Sequence of chain 1.A:
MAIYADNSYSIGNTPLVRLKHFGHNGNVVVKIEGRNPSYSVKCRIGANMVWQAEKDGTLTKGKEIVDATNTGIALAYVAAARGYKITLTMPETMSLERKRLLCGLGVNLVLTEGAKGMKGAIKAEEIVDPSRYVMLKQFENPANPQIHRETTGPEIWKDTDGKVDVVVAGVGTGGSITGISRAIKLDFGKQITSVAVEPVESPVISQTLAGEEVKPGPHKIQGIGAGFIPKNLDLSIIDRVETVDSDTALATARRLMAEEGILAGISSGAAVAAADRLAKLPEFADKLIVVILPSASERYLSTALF

A small-molecule ligand and the protein it binds are described below.
Small molecule (SMILES): C[C@H](N)C(=O)N[C@@H](CCC(=O)O)C(=O)N[C@@H](C)C(=O)NCC(=O)N[C@@H](CC(=O)O)C(=O)NCC=O

Binding-site contacts:
Ligand atom N contacts residue LYS134 of chain 1.A at 3.5 Å (salt-bridge).
Ligand atom CA contacts residue LYS137 of chain 1.A at 3.6 Å.
Ligand atom CG contacts residue PRO239 of chain 1.A at 3.2 Å (hydrophobic).
Ligand atom O contacts residue GLY135 of chain 1.A at 3.5 Å.
Ligand atom CB contacts residue HIS240 of chain 1.A at 3.1 Å.
Ligand atom CA contacts residue LYS134 of chain 1.A at 3.1 Å.
Ligand atom O contacts residue MET112 of chain 1.A at 3.2 Å.
Ligand atom O contacts residue LYS137 of chain 1.A at 3.9 Å.
Ligand atom CA contacts residue ALA247 of chain 1.A at 3.8 Å (hydrophobic).
Ligand atom O contacts residue PRO237 of chain 1.A at 3.9 Å.
Ligand atom N contacts residue PRO239 of chain 1.A at 3.3 Å.
Ligand atom O contacts residue THR111 of chain 1.A at 2.9 Å (h-bond).
Ligand atom N contacts residue PRO239 of chain 1.A at 3.5 Å.
Ligand atom O contacts residue ALA247 of chain 1.A at 3.1 Å (h-bond).
Ligand atom C contacts residue MET136 of chain 1.A at 2.9 Å (hydrophobic).
Ligand atom OE1 contacts residue LYS241 of chain 1.A at 3.6 Å (salt-bridge).
Ligand atom CB contacts residue PRO239 of chain 1.A at 3.6 Å (hydrophobic).
Ligand atom O contacts residue MET136 of chain 1.A at 2.6 Å (h-bond).
Ligand atom OD1 contacts residue PRO239 of chain 1.A at 3.2 Å.
Ligand atom C contacts residue THR111 of chain 1.A at 3.9 Å.
Ligand atom C contacts residue LYS137 of chain 1.A at 3.1 Å.
Ligand atom CA contacts residue PRO239 of chain 1.A at 3.9 Å (hydrophobic).
Ligand atom C contacts residue ALA247 of chain 1.A at 2.9 Å (hydrophobic).
Ligand atom CB contacts residue ALA133 of chain 1.A at 3.5 Å (hydrophobic).
Ligand atom CA contacts residue GLY135 of chain 1.A at 3.7 Å.
Ligand atom N contacts residue ALA133 of chain 1.A at 3.8 Å.
Ligand atom C contacts residue HIS240 of chain 1.A at 3.4 Å.
Ligand atom O contacts residue HIS240 of chain 1.A at 3.7 Å.
Ligand atom OE2 contacts residue HIS240 of chain 1.A at 3.6 Å.
Ligand atom N contacts residue HIS240 of chain 1.A at 3.1 Å (h-bond).
Ligand atom CD contacts residue HIS240 of chain 1.A at 3.8 Å.
Ligand atom CB contacts residue HIS240 of chain 1.A at 3.5 Å.
Ligand atom CG contacts residue HIS240 of chain 1.A at 3.5 Å.
Ligand atom CA contacts residue HIS240 of chain 1.A at 3.0 Å.
Ligand atom CA contacts residue GLY132 of chain 1.A at 3.4 Å.
Ligand atom O contacts residue GLY132 of chain 1.A at 3.2 Å (h-bond).
Ligand atom OE2 contacts residue PRO239 of chain 1.A at 3.1 Å (h-bond).
Ligand atom N contacts residue GLY135 of chain 1.A at 3.8 Å.
Ligand atom C contacts residue GLY135 of chain 1.A at 3.8 Å.
Ligand atom CA contacts residue MET136 of chain 1.A at 3.7 Å (hydrophobic).